This protein binds this small molecule.
Small molecule (SMILES): CC(=O)N[C@@H]1[C@@H](O)[C@H](O)[C@@H](CO)O[C@H]1O

Sequence of chain 1.F:
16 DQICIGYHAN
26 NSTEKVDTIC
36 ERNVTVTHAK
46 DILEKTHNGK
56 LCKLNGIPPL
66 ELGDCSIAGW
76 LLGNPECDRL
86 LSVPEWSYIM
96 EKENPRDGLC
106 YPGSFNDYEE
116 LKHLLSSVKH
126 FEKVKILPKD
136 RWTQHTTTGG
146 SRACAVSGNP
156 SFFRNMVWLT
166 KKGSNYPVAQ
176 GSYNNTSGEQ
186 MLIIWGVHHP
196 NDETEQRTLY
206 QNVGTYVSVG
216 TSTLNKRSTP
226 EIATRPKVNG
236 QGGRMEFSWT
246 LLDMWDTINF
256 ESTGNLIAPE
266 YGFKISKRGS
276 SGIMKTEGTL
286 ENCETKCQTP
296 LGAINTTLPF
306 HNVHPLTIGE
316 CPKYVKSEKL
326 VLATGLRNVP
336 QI

Binding-site contacts:
Ligand atom C1 contacts residue ASN179 of chain 1.F at 1.4 Å.
Ligand atom C7 contacts residue ASN179 of chain 1.F at 3.8 Å.
Ligand atom C5 contacts residue TRP250 of chain 1.F at 4.1 Å (hydrophobic).
Ligand atom C2 contacts residue ASN179 of chain 1.F at 2.5 Å.
Ligand atom O6 contacts residue THR181 of chain 1.F at 4.0 Å.
Ligand atom N2 contacts residue ASN179 of chain 1.F at 2.9 Å (h-bond).
Ligand atom C3 contacts residue ASN179 of chain 1.F at 3.8 Å.
Ligand atom O5 contacts residue THR181 of chain 1.F at 3.9 Å.
Ligand atom C5 contacts residue ASN179 of chain 1.F at 3.7 Å.
Ligand atom C4 contacts residue ASN179 of chain 1.F at 4.2 Å.
Ligand atom C7 contacts residue THR252 of chain 1.F at 4.0 Å.
Ligand atom C6 contacts residue THR181 of chain 1.F at 4.4 Å.
Ligand atom O7 contacts residue ASN179 of chain 1.F at 4.2 Å.
Ligand atom O5 contacts residue ASN179 of chain 1.F at 2.4 Å (h-bond).
Ligand atom N2 contacts residue THR252 of chain 1.F at 3.7 Å.
Ligand atom C8 contacts residue THR252 of chain 1.F at 3.5 Å.
Ligand atom C6 contacts residue TRP250 of chain 1.F at 3.7 Å (hydrophobic).
Ligand atom C1 contacts residue TRP250 of chain 1.F at 4.4 Å (hydrophobic).